This small molecule binds to this protein.
Small molecule (SMILES): CC(=O)N[C@@H]1[C@@H](O)[C@H](O)[C@@H](CO)O[C@H]1O

Binding-site contacts:
Ligand atom C5 contacts residue ASN131 of chain 1.C at 3.8 Å.
Ligand atom C8 contacts residue SER129 of chain 1.C at 4.5 Å.
Ligand atom O7 contacts residue ASN131 of chain 1.C at 3.4 Å (h-bond).
Ligand atom C1 contacts residue ASN131 of chain 1.C at 1.5 Å.
Ligand atom C4 contacts residue ASN131 of chain 1.C at 4.3 Å.
Ligand atom C8 contacts residue PHE130 of chain 1.C at 4.2 Å (hydrophobic).
Ligand atom C2 contacts residue ASN131 of chain 1.C at 2.5 Å.
Ligand atom C7 contacts residue ASN131 of chain 1.C at 3.3 Å.
Ligand atom C8 contacts residue THR98 of chain 1.C at 4.5 Å.
Ligand atom O5 contacts residue ASN131 of chain 1.C at 2.4 Å (h-bond).
Ligand atom C3 contacts residue ASN131 of chain 1.C at 3.9 Å.
Ligand atom C8 contacts residue ASN131 of chain 1.C at 3.9 Å.
Ligand atom N2 contacts residue ASN131 of chain 1.C at 3.0 Å (h-bond).

Sequence of chain 1.C:
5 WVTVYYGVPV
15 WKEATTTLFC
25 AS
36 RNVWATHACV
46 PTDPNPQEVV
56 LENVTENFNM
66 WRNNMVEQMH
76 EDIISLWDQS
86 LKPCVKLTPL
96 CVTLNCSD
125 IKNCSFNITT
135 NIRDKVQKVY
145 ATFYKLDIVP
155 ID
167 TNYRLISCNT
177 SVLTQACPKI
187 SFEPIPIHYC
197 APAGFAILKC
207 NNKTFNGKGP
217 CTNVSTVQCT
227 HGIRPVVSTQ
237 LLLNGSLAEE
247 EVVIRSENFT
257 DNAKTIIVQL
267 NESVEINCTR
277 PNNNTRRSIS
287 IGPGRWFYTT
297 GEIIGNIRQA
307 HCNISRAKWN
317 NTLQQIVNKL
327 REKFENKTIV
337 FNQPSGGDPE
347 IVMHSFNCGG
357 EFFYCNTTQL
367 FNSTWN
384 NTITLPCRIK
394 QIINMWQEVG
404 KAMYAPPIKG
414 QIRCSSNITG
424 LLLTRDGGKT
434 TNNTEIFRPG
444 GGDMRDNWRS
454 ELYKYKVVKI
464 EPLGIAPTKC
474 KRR